The small molecule below binds the protein below.
Small molecule (SMILES): CC(=O)N[C@@H]1[C@@H](O)[C@H](O)[C@@H](CO)O[C@H]1O

Sequence of chain 1.B:
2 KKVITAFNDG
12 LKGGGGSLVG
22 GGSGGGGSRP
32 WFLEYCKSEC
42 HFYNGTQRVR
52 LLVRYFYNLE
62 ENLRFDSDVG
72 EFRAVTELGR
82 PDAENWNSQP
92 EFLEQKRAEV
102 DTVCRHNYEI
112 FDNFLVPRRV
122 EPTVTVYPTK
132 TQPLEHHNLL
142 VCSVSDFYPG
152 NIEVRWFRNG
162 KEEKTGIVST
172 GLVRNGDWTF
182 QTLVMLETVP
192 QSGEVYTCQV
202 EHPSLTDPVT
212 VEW

Sequence of chain 1.A:
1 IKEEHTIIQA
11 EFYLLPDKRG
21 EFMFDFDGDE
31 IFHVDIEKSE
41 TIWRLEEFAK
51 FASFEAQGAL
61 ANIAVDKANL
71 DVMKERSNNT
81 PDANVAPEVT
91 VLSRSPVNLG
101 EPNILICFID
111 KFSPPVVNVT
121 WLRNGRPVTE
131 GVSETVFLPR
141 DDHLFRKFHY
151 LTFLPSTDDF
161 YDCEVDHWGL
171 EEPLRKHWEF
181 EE

Binding-site contacts:
Ligand atom O7 contacts residue ASN78 of chain 1.A at 4.4 Å.
Ligand atom C2 contacts residue ASN78 of chain 1.A at 3.1 Å.
Ligand atom C7 contacts residue ASN78 of chain 1.A at 4.0 Å.
Ligand atom O5 contacts residue ASN78 of chain 1.A at 2.9 Å (h-bond).
Ligand atom C8 contacts residue VAL20 of chain 1.B at 4.3 Å (hydrophobic).
Ligand atom N2 contacts residue ASN78 of chain 1.A at 3.8 Å.
Ligand atom O7 contacts residue GLY21 of chain 1.B at 4.2 Å.
Ligand atom C8 contacts residue GLY21 of chain 1.B at 4.4 Å.
Ligand atom O6 contacts residue ASN78 of chain 1.A at 4.3 Å.
Ligand atom C5 contacts residue ASN78 of chain 1.A at 4.2 Å.
Ligand atom C3 contacts residue ASN78 of chain 1.A at 4.4 Å.
Ligand atom C8 contacts residue ASN78 of chain 1.A at 4.4 Å.
Ligand atom C8 contacts residue LEU19 of chain 1.B at 4.2 Å (hydrophobic).
Ligand atom C1 contacts residue ASN78 of chain 1.A at 2.8 Å.